Sequence of chain 3.A:
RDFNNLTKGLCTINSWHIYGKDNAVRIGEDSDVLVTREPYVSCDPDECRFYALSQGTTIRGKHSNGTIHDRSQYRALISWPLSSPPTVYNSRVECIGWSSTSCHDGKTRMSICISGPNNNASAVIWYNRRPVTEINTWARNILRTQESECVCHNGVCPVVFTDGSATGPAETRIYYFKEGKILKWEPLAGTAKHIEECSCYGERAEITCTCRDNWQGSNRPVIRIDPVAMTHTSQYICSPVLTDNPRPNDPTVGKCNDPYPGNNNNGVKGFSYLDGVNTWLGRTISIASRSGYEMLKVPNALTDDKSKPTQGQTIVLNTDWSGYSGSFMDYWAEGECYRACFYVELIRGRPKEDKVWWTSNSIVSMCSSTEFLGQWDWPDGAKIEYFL

The small molecule below binds the protein below.
Small molecule (SMILES): OC[C@H]1O[C@H](O)[C@@H](O)[C@@H](O)[C@@H]1O

Binding-site contacts:
Ligand atom C4 contacts residue BMA3 of chain 4.B at 3.7 Å.
Ligand atom O3 contacts residue BMA3 of chain 4.B at 4.2 Å.
Ligand atom C4 contacts residue THR310 of chain 3.A at 3.8 Å.
Ligand atom C6 contacts residue BMA3 of chain 4.B at 4.5 Å.
Ligand atom C2 contacts residue BMA3 of chain 4.B at 2.9 Å.
Ligand atom C5 contacts residue BMA3 of chain 4.B at 3.2 Å.
Ligand atom C6 contacts residue PRO309 of chain 3.A at 3.6 Å (hydrophobic).
Ligand atom C6 contacts residue THR310 of chain 3.A at 3.9 Å.
Ligand atom O4 contacts residue BMA3 of chain 4.B at 4.5 Å.
Ligand atom C1 contacts residue BMA3 of chain 4.B at 3.2 Å.
Ligand atom O5 contacts residue BMA3 of chain 4.B at 2.6 Å (h-bond).
Ligand atom C5 contacts residue PRO309 of chain 3.A at 4.1 Å (hydrophobic).
Ligand atom O5 contacts residue PRO309 of chain 3.A at 4.3 Å.
Ligand atom C5 contacts residue THR310 of chain 3.A at 3.4 Å.
Ligand atom O2 contacts residue BMA3 of chain 4.B at 4.2 Å.
Ligand atom O5 contacts residue THR310 of chain 3.A at 4.2 Å.
Ligand atom O4 contacts residue THR310 of chain 3.A at 3.4 Å (h-bond).
Ligand atom C3 contacts residue THR310 of chain 3.A at 4.2 Å.
Ligand atom C3 contacts residue BMA3 of chain 4.B at 3.0 Å.